A small-molecule ligand and the protein it binds are described below.
Small molecule (SMILES): O[V]1(O)(O)ONC(=O->1)c1ccccc1

Sequence of chain 1.B:
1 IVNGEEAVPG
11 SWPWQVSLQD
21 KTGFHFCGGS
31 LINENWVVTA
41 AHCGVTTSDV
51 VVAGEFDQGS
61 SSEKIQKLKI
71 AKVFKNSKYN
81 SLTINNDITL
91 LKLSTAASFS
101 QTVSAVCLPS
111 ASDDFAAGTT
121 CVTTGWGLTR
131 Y

Binding-site contacts:
Ligand atom O12 contacts residue SER66 of chain 1.C at 3.5 Å (h-bond).
Ligand atom V16 contacts residue SER47 of chain 1.C at 2.0 Å.
Ligand atom O9 contacts residue SER47 of chain 1.C at 2.8 Å (h-bond).
Ligand atom C18 contacts residue TRP67 of chain 1.C at 3.2 Å (hydrophobic).
Ligand atom O8 contacts residue CYS43 of chain 1.C at 4.0 Å.
Ligand atom C20 contacts residue SER69 of chain 1.C at 3.9 Å.
Ligand atom O11 contacts residue SER47 of chain 1.C at 3.0 Å (h-bond).
Ligand atom C21 contacts residue SER42 of chain 1.C at 3.6 Å.
Ligand atom O9 contacts residue CYS43 of chain 1.C at 3.4 Å (h-bond).
Ligand atom N13 contacts residue CYS43 of chain 1.C at 3.7 Å.
Ligand atom O10 contacts residue VAL65 of chain 1.C at 4.0 Å.
Ligand atom C17 contacts residue VAL65 of chain 1.C at 3.7 Å (hydrophobic).
Ligand atom O10 contacts residue SER47 of chain 1.C at 2.7 Å (h-bond).
Ligand atom O9 contacts residue GLY45 of chain 1.C at 2.6 Å (h-bond).
Ligand atom C18 contacts residue GLY68 of chain 1.C at 3.7 Å.
Ligand atom C20 contacts residue SER42 of chain 1.C at 3.3 Å.
Ligand atom C15 contacts residue TRP67 of chain 1.C at 3.9 Å (hydrophobic).
Ligand atom O11 contacts residue HIS42 of chain 1.B at 4.0 Å.
Ligand atom O8 contacts residue SER47 of chain 1.C at 3.9 Å.
Ligand atom O9 contacts residue ASP46 of chain 1.C at 3.3 Å (salt-bridge).
Ligand atom C21 contacts residue GLY68 of chain 1.C at 3.9 Å.
Ligand atom C17 contacts residue TRP67 of chain 1.C at 3.4 Å (hydrophobic).
Ligand atom C19 contacts residue GLY78 of chain 1.C at 3.7 Å.
Ligand atom C18 contacts residue SER42 of chain 1.C at 3.8 Å.
Ligand atom O12 contacts residue SER47 of chain 1.C at 2.6 Å (h-bond).
Ligand atom C14 contacts residue SER47 of chain 1.C at 3.9 Å.
Ligand atom C19 contacts residue TRP67 of chain 1.C at 3.7 Å (hydrophobic).
Ligand atom C15 contacts residue GLY68 of chain 1.C at 3.8 Å.
Ligand atom C18 contacts residue GLY78 of chain 1.C at 4.0 Å.
Ligand atom V16 contacts residue HIS42 of chain 1.B at 4.0 Å.
Ligand atom C19 contacts residue SER42 of chain 1.C at 3.9 Å.
Ligand atom C17 contacts residue GLY68 of chain 1.C at 3.7 Å.
Ligand atom C20 contacts residue SER41 of chain 1.C at 4.0 Å.
Ligand atom C19 contacts residue GLY68 of chain 1.C at 3.5 Å.
Ligand atom O8 contacts residue MET44 of chain 1.C at 3.2 Å.
Ligand atom O9 contacts residue MET44 of chain 1.C at 3.3 Å.
Ligand atom N13 contacts residue MET44 of chain 1.C at 3.7 Å.
Ligand atom O12 contacts residue HIS42 of chain 1.B at 3.3 Å (h-bond).
Ligand atom O10 contacts residue SER66 of chain 1.C at 3.9 Å.
Ligand atom C20 contacts residue GLY68 of chain 1.C at 3.5 Å.

Sequence of chain 1.C:
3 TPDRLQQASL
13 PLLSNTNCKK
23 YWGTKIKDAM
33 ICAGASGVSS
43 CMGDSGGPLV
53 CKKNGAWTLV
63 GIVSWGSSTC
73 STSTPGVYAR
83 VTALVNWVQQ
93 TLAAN